Sequence of chain 1.D:
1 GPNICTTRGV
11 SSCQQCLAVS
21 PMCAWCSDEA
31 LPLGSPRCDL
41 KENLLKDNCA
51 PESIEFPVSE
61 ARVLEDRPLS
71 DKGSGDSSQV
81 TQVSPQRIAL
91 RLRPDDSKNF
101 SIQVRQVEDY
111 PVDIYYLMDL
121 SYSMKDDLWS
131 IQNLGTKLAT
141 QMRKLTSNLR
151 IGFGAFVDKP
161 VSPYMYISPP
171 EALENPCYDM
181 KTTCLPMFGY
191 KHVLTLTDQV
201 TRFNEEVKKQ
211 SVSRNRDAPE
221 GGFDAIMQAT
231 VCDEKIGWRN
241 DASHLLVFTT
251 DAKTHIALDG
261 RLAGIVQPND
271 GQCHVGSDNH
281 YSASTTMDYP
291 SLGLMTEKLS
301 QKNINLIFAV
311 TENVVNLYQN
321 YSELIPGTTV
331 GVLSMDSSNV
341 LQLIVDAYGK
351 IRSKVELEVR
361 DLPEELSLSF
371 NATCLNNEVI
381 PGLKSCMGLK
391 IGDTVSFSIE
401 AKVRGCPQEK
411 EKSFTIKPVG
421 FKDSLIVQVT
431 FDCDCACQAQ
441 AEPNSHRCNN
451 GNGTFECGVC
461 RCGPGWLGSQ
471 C

The protein below binds the small molecule below.
Small molecule (SMILES): CC(=O)N[C@H]1[C@H](O[C@H]2[C@H](O)[C@@H](NC(C)=O)CO[C@@H]2CO)O[C@H](CO)[C@@H](O)[C@@H]1O

Binding-site contacts:
Ligand atom C5 contacts residue ASN371 of chain 1.D at 3.6 Å.
Ligand atom C8 contacts residue SER369 of chain 1.D at 4.0 Å.
Ligand atom O6 contacts residue NAG1 of chain 1.KA at 3.3 Å (h-bond).
Ligand atom C7 contacts residue ASN371 of chain 1.D at 3.0 Å.
Ligand atom O7 contacts residue ASN371 of chain 1.D at 2.7 Å (h-bond).
Ligand atom C7 contacts residue SER398 of chain 1.D at 3.6 Å.
Ligand atom C6 contacts residue PRO381 of chain 1.D at 4.5 Å (hydrophobic).
Ligand atom N2 contacts residue ASN371 of chain 1.D at 2.9 Å (h-bond).
Ligand atom C3 contacts residue ASN371 of chain 1.D at 3.7 Å.
Ligand atom C8 contacts residue GLU400 of chain 1.D at 3.6 Å.
Ligand atom C1 contacts residue ASN371 of chain 1.D at 1.4 Å.
Ligand atom C8 contacts residue ILE399 of chain 1.D at 3.8 Å (hydrophobic).
Ligand atom O7 contacts residue SER398 of chain 1.D at 2.9 Å (h-bond).
Ligand atom O5 contacts residue PRO381 of chain 1.D at 4.1 Å.
Ligand atom O5 contacts residue ASN371 of chain 1.D at 2.3 Å (h-bond).
Ligand atom C2 contacts residue ASN371 of chain 1.D at 2.4 Å.
Ligand atom C8 contacts residue ASN371 of chain 1.D at 4.3 Å.
Ligand atom O3 contacts residue GLU400 of chain 1.D at 4.2 Å.
Ligand atom C8 contacts residue SER398 of chain 1.D at 3.4 Å.
Ligand atom C6 contacts residue NAG1 of chain 1.KA at 3.7 Å.
Ligand atom C4 contacts residue ASN371 of chain 1.D at 4.1 Å.
Ligand atom N2 contacts residue GLU400 of chain 1.D at 4.2 Å.